Sequence of chain 1.A:
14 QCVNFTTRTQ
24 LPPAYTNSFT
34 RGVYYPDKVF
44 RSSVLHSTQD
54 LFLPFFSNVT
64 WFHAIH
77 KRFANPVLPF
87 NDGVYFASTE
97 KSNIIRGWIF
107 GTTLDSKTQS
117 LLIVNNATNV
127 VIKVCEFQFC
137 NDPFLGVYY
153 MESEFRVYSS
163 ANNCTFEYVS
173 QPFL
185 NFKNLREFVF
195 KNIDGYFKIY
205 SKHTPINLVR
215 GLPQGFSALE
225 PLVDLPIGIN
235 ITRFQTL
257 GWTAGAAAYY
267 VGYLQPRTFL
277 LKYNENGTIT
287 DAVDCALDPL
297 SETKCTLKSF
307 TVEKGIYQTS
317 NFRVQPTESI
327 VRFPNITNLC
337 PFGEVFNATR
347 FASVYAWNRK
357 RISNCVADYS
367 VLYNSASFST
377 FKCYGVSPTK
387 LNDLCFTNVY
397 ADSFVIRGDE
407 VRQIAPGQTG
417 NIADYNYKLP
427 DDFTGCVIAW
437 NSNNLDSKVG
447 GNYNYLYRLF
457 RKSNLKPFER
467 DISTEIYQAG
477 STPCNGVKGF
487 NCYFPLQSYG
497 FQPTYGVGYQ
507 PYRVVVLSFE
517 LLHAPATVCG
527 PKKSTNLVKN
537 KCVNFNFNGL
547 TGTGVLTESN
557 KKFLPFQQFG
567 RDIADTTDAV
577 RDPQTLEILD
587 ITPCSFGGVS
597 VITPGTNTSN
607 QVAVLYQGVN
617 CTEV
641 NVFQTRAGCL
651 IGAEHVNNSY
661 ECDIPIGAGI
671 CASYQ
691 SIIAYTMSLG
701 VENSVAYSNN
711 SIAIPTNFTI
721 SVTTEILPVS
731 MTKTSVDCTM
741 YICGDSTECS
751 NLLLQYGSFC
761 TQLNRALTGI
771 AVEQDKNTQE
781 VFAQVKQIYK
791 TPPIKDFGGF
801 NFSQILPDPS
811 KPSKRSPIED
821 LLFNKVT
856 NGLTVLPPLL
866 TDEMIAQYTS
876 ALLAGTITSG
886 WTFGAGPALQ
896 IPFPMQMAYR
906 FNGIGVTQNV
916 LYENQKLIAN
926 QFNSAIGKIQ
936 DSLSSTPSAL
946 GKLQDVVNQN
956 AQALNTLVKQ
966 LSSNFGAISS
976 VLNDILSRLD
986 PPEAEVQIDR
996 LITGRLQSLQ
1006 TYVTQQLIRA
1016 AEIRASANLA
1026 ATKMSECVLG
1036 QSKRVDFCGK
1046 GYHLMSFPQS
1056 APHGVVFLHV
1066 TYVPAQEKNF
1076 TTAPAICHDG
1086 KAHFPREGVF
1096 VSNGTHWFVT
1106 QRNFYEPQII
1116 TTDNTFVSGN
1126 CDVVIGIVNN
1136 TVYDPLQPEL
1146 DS

The protein below binds the small molecule below.
Small molecule (SMILES): CC(=O)N[C@H]1[C@H](O[C@H]2[C@H](O)[C@@H](NC(C)=O)CO[C@@H]2CO)O[C@H](CO)[C@@H](O)[C@@H]1O

Binding-site contacts:
Ligand atom C5 contacts residue ASN17 of chain 1.A at 3.7 Å.
Ligand atom O5 contacts residue ASN17 of chain 1.A at 2.4 Å (h-bond).
Ligand atom O6 contacts residue ASN137 of chain 1.A at 4.0 Å.
Ligand atom C8 contacts residue ASN17 of chain 1.A at 4.1 Å.
Ligand atom C8 contacts residue CYS15 of chain 1.A at 3.3 Å (hydrophobic).
Ligand atom C7 contacts residue CYS15 of chain 1.A at 4.5 Å (hydrophobic).
Ligand atom C7 contacts residue ASN17 of chain 1.A at 3.2 Å.
Ligand atom C8 contacts residue VAL16 of chain 1.A at 4.4 Å (hydrophobic).
Ligand atom O7 contacts residue ASN17 of chain 1.A at 3.1 Å (h-bond).
Ligand atom C3 contacts residue ASN17 of chain 1.A at 3.9 Å.
Ligand atom C6 contacts residue ASN137 of chain 1.A at 4.4 Å.
Ligand atom C1 contacts residue ASN17 of chain 1.A at 1.5 Å.
Ligand atom C5 contacts residue ASN137 of chain 1.A at 4.1 Å.
Ligand atom C2 contacts residue ASN17 of chain 1.A at 2.6 Å.
Ligand atom N2 contacts residue ASN17 of chain 1.A at 3.1 Å (h-bond).
Ligand atom N2 contacts residue CYS15 of chain 1.A at 4.0 Å.
Ligand atom C4 contacts residue ASN17 of chain 1.A at 4.3 Å.